This small molecule binds to this protein.
Small molecule (SMILES): CC(=O)N[C@H]1[C@H](O[C@H]2[C@H](O)[C@@H](NC(C)=O)CO[C@@H]2CO)O[C@H](CO)[C@@H](O)[C@@H]1O

Sequence of chain 12.D:
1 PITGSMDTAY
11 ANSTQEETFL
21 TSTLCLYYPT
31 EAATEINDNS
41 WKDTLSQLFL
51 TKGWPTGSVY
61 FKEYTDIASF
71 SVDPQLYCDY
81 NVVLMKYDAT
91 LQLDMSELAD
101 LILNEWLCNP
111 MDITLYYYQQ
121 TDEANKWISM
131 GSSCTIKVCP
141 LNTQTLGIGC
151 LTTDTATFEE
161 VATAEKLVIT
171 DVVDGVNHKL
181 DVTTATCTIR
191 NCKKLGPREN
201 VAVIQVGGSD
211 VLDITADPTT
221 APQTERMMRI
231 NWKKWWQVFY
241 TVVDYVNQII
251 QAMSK

Binding-site contacts:
Ligand atom C2 contacts residue ASN12 of chain 12.D at 3.3 Å.
Ligand atom N2 contacts residue ASN12 of chain 12.D at 3.8 Å.
Ligand atom O7 contacts residue ASN12 of chain 12.D at 3.6 Å.
Ligand atom C5 contacts residue ASN12 of chain 12.D at 4.1 Å.
Ligand atom C1 contacts residue ASN12 of chain 12.D at 2.2 Å.
Ligand atom O5 contacts residue ASN12 of chain 12.D at 2.7 Å (h-bond).
Ligand atom C7 contacts residue ASN12 of chain 12.D at 3.9 Å.